Sequence of chain 24.D:
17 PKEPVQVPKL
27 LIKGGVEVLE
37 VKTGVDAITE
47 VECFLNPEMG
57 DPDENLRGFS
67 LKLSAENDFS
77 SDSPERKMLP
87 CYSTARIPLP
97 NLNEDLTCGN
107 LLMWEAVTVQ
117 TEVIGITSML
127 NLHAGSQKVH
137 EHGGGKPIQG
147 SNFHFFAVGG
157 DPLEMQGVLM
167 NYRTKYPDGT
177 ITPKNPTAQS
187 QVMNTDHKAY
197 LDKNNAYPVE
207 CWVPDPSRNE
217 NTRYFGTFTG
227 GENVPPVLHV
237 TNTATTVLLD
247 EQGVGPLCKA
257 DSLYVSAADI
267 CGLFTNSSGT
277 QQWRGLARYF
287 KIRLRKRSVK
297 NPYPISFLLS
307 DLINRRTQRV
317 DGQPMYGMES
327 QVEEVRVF

Sequence of chain 24.B:
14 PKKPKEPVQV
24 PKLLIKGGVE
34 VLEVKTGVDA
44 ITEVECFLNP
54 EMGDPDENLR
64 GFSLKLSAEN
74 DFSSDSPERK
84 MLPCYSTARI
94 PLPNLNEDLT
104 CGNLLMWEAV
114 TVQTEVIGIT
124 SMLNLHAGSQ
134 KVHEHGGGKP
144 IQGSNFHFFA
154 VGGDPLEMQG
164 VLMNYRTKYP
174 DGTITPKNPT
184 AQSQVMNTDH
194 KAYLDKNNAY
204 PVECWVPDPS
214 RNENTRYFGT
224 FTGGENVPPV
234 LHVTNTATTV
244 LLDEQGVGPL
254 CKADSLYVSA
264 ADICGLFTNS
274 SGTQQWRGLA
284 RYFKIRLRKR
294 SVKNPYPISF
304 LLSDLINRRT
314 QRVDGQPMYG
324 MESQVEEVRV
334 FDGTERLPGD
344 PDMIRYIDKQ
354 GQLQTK

Sequence of chain 24.C:
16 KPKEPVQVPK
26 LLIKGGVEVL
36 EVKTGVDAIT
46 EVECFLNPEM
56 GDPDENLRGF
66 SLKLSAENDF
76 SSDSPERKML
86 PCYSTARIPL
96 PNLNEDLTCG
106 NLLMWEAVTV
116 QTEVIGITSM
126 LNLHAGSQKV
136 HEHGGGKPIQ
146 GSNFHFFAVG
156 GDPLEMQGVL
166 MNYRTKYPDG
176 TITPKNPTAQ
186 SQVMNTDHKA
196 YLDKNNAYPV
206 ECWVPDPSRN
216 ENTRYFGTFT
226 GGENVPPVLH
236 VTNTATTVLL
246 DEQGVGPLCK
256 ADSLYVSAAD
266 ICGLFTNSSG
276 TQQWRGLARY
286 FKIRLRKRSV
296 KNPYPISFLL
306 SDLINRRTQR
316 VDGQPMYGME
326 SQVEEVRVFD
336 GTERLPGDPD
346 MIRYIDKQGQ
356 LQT

This protein binds this small molecule.
Small molecule (SMILES): CC(=O)N[C@H]1[C@H]([C@H](O)[C@H](O)CO)O[C@@](O[C@H](CO)[C@@H](O)[C@@H]2O[C@@H](C(=O)O)C[C@H](O)[C@H]2NC(C)=O)(C(=O)O)C[C@@H]1O

Binding-site contacts:
Ligand atom C11 contacts residue HIS138 of chain 24.B at 3.1 Å.
Ligand atom O1A contacts residue ASN272 of chain 24.C at 3.6 Å (h-bond).
Ligand atom C11 contacts residue PHE75 of chain 24.D at 3.3 Å (hydrophobic).
Ligand atom C9 contacts residue LEU67 of chain 24.C at 4.1 Å (hydrophobic).
Ligand atom C1 contacts residue SER274 of chain 24.C at 4.1 Å.
Ligand atom O8 contacts residue THR276 of chain 24.C at 3.6 Å.
Ligand atom O1B contacts residue THR276 of chain 24.C at 3.5 Å (h-bond).
Ligand atom C1 contacts residue LYS68 of chain 24.C at 3.6 Å.
Ligand atom O10 contacts residue PHE75 of chain 24.D at 3.8 Å.
Ligand atom C11 contacts residue GLN278 of chain 24.C at 3.5 Å.
Ligand atom N5 contacts residue ASN272 of chain 24.C at 3.2 Å (h-bond).
Ligand atom C11 contacts residue PHE65 of chain 24.C at 3.4 Å (hydrophobic).
Ligand atom O9 contacts residue LEU67 of chain 24.C at 3.4 Å.
Ligand atom C5 contacts residue ASN272 of chain 24.C at 4.2 Å.
Ligand atom C10 contacts residue GLN278 of chain 24.C at 4.0 Å.
Ligand atom C1 contacts residue ASN272 of chain 24.C at 4.1 Å.
Ligand atom C1 contacts residue THR276 of chain 24.C at 3.2 Å.
Ligand atom C6 contacts residue LYS68 of chain 24.C at 4.2 Å.
Ligand atom C11 contacts residue SER274 of chain 24.C at 4.1 Å.
Ligand atom O8 contacts residue ASN272 of chain 24.C at 3.4 Å (h-bond).
Ligand atom O7 contacts residue LEU62 of chain 24.C at 4.0 Å.
Ligand atom C9 contacts residue LYS68 of chain 24.C at 3.8 Å.
Ligand atom O1A contacts residue LYS68 of chain 24.C at 2.8 Å.
Ligand atom C10 contacts residue PHE75 of chain 24.D at 4.1 Å (hydrophobic).
Ligand atom C11 contacts residue ASN272 of chain 24.C at 3.6 Å.
Ligand atom N5 contacts residue GLN278 of chain 24.C at 3.7 Å.
Ligand atom C8 contacts residue GLN278 of chain 24.C at 3.6 Å.
Ligand atom O1B contacts residue LYS68 of chain 24.C at 3.9 Å.
Ligand atom O1B contacts residue SER274 of chain 24.C at 2.9 Å (h-bond).
Ligand atom O8 contacts residue GLN278 of chain 24.C at 3.4 Å (h-bond).
Ligand atom C11 contacts residue PHE270 of chain 24.C at 3.8 Å (hydrophobic).
Ligand atom O8 contacts residue LYS68 of chain 24.C at 3.4 Å.
Ligand atom O9 contacts residue GLN278 of chain 24.C at 3.9 Å.
Ligand atom C9 contacts residue GLN278 of chain 24.C at 3.1 Å.
Ligand atom O1A contacts residue THR276 of chain 24.C at 2.3 Å (h-bond).
Ligand atom C6 contacts residue ASN272 of chain 24.C at 3.7 Å.
Ligand atom C11 contacts residue THR276 of chain 24.C at 3.3 Å.
Ligand atom C7 contacts residue GLN278 of chain 24.C at 3.8 Å.
Ligand atom O9 contacts residue LYS68 of chain 24.C at 2.9 Å (salt-bridge).
Ligand atom C10 contacts residue ASN272 of chain 24.C at 3.9 Å.